Sequence of chain 2.D:
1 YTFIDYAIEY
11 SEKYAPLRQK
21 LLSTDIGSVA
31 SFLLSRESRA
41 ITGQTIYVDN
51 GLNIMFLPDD

Binding-site contacts:
Ligand atom C9 contacts residue ALA223 of chain 2.B at 3.5 Å (hydrophobic).
Ligand atom C12 contacts residue MET185 of chain 2.B at 4.0 Å (hydrophobic).
Ligand atom C10 contacts residue ASN122 of chain 2.B at 4.0 Å.
Ligand atom C1 contacts residue TYR181 of chain 2.B at 3.8 Å (hydrophobic).
Ligand atom C7 contacts residue ILE227 of chain 2.B at 3.6 Å (hydrophobic).
Ligand atom N1 contacts residue NAD1 of chain 2.G at 3.6 Å.
Ligand atom C12 contacts residue ALA223 of chain 2.B at 4.2 Å (hydrophobic).
Ligand atom C7 contacts residue ALA223 of chain 2.B at 3.9 Å (hydrophobic).
Ligand atom C9 contacts residue ALA121 of chain 2.B at 3.8 Å (hydrophobic).
Ligand atom CL2 contacts residue VAL126 of chain 2.B at 4.1 Å.
Ligand atom C1 contacts residue NAD1 of chain 2.G at 3.6 Å.
Ligand atom C6 contacts residue PHE3 of chain 2.D at 4.2 Å (hydrophobic).
Ligand atom CL1 contacts residue ALA121 of chain 2.B at 3.5 Å.
Ligand atom CL1 contacts residue ALA223 of chain 2.B at 3.4 Å.
Ligand atom C3 contacts residue TYR181 of chain 2.B at 3.3 Å (hydrophobic).
Ligand atom CL2 contacts residue ASN122 of chain 2.B at 3.6 Å.
Ligand atom C2 contacts residue TYR181 of chain 2.B at 3.1 Å (hydrophobic).
Ligand atom C5 contacts residue ILE227 of chain 2.B at 3.7 Å (hydrophobic).
Ligand atom C5 contacts residue ALA224 of chain 2.B at 3.5 Å (hydrophobic).
Ligand atom C2 contacts residue NAD1 of chain 2.G at 3.6 Å.
Ligand atom O1 contacts residue NAD1 of chain 2.G at 2.6 Å (h-bond).
Ligand atom CL1 contacts residue NAD1 of chain 2.G at 3.5 Å.
Ligand atom C6 contacts residue ALA224 of chain 2.B at 4.0 Å (hydrophobic).
Ligand atom O1 contacts residue MET185 of chain 2.B at 4.0 Å.
Ligand atom C6 contacts residue ILE4 of chain 2.D at 4.1 Å (hydrophobic).
Ligand atom C6 contacts residue NAD1 of chain 2.G at 3.3 Å.
Ligand atom C10 contacts residue ALA223 of chain 2.B at 3.8 Å (hydrophobic).
Ligand atom C12 contacts residue ILE227 of chain 2.B at 4.1 Å (hydrophobic).
Ligand atom C1 contacts residue PHE3 of chain 2.D at 4.0 Å (hydrophobic).
Ligand atom C12 contacts residue VAL126 of chain 2.B at 3.7 Å (hydrophobic).
Ligand atom C2 contacts residue TYR171 of chain 2.B at 3.7 Å (hydrophobic).
Ligand atom C5 contacts residue NAD1 of chain 2.G at 3.7 Å.
Ligand atom O1 contacts residue LYS189 of chain 2.B at 3.9 Å.
Ligand atom C3 contacts residue NAD1 of chain 2.G at 3.7 Å.
Ligand atom CL2 contacts residue ALA123 of chain 2.B at 2.9 Å.
Ligand atom C8 contacts residue ALA223 of chain 2.B at 4.0 Å (hydrophobic).
Ligand atom C6 contacts residue ILE227 of chain 2.B at 3.7 Å (hydrophobic).
Ligand atom C4 contacts residue NAD1 of chain 2.G at 3.8 Å.
Ligand atom C10 contacts residue ALA121 of chain 2.B at 3.3 Å (hydrophobic).
Ligand atom O1 contacts residue TYR181 of chain 2.B at 2.5 Å (h-bond).

Sequence of chain 2.B:
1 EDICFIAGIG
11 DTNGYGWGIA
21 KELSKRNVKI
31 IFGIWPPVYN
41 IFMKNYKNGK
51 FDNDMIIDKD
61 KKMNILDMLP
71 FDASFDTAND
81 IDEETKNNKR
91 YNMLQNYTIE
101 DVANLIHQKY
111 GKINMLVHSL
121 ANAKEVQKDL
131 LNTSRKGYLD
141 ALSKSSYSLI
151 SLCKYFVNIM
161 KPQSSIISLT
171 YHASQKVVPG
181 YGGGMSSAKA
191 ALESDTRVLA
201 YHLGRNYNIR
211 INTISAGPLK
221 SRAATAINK

The protein below binds the small molecule below.
Small molecule (SMILES): Oc1ccccc1Nc1ccc(Cl)cc1Cl